Binding-site contacts:
Ligand atom O6 contacts residue GLU54 of chain 9.C at 2.9 Å (salt-bridge).
Ligand atom O5 contacts residue ARG76 of chain 9.C at 4.2 Å.
Ligand atom O6 contacts residue TRP59 of chain 9.C at 3.9 Å.
Ligand atom C1 contacts residue TRP59 of chain 9.C at 4.2 Å (hydrophobic).
Ligand atom C4 contacts residue GLU54 of chain 9.C at 3.8 Å.
Ligand atom C1 contacts residue GLU54 of chain 9.C at 3.9 Å.
Ligand atom C3 contacts residue TRP59 of chain 9.C at 3.7 Å (hydrophobic).
Ligand atom C3 contacts residue GLU54 of chain 9.C at 3.7 Å.
Ligand atom C2 contacts residue TRP59 of chain 9.C at 4.1 Å (hydrophobic).
Ligand atom C1 contacts residue ARG79 of chain 9.C at 3.3 Å.
Ligand atom C4 contacts residue TRP59 of chain 9.C at 3.8 Å (hydrophobic).
Ligand atom O5 contacts residue ARG79 of chain 9.C at 4.1 Å.
Ligand atom O5 contacts residue GLU54 of chain 9.C at 3.8 Å.
Ligand atom C2 contacts residue GLU54 of chain 9.C at 4.1 Å.
Ligand atom C2 contacts residue ARG79 of chain 9.C at 3.5 Å.

Sequence of chain 9.C:
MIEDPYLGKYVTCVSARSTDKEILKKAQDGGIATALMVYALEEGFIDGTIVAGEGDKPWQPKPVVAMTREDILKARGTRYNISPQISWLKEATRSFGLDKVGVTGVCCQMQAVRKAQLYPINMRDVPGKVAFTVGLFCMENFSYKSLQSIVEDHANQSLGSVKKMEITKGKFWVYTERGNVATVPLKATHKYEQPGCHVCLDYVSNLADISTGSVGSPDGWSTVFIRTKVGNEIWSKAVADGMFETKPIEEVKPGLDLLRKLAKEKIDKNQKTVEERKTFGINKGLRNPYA

This protein binds this small molecule.
Small molecule (SMILES): C[C@@H](O)[C@@H](C)O